A small-molecule ligand and the protein it binds are described below.
Small molecule (SMILES): O=c1ccn([C@@H]2O[C@H](CO[P](=O)(O)O[P](=O)(O)O[C@H]3O[C@H](CO)[C@@H](O)[C@H](O)[C@H]3O)[C@@H](O)[C@H]2O)c(=O)[nH]1

Binding-site contacts:
Ligand atom C3C contacts residue LEU330 of chain 1.A at 3.9 Å (hydrophobic).
Ligand atom O3C contacts residue LEU330 of chain 1.A at 3.4 Å.
Ligand atom C5 contacts residue ARG239 of chain 1.A at 3.9 Å.
Ligand atom O3' contacts residue ILE156 of chain 1.A at 3.3 Å.
Ligand atom O2B contacts residue GLY327 of chain 1.A at 3.5 Å.
Ligand atom C2C contacts residue GLU334 of chain 1.A at 3.2 Å.
Ligand atom C5C contacts residue THR331 of chain 1.A at 3.5 Å.
Ligand atom C5' contacts residue GLN96 of chain 1.A at 3.9 Å.
Ligand atom O2' contacts residue PHE328 of chain 1.A at 3.4 Å (h-bond).
Ligand atom O2 contacts residue LYS209 of chain 1.A at 3.3 Å (salt-bridge).
Ligand atom C6' contacts residue HIS92 of chain 1.A at 3.5 Å.
Ligand atom C4' contacts residue HIS155 of chain 1.A at 3.5 Å.
Ligand atom C5C contacts residue LEU330 of chain 1.A at 3.6 Å (hydrophobic).
Ligand atom O4' contacts residue HIS155 of chain 1.A at 2.7 Å (h-bond).
Ligand atom O4 contacts residue SER238 of chain 1.A at 3.5 Å.
Ligand atom O1B contacts residue LYS244 of chain 1.A at 3.4 Å (salt-bridge).
Ligand atom O3' contacts residue HIS155 of chain 1.A at 2.6 Å (h-bond).
Ligand atom O4 contacts residue ARG239 of chain 1.A at 3.6 Å.
Ligand atom C4 contacts residue VAL270 of chain 1.A at 3.4 Å (hydrophobic).
Ligand atom C4' contacts residue GLN96 of chain 1.A at 3.2 Å.
Ligand atom O4' contacts residue ILE156 of chain 1.A at 3.2 Å.
Ligand atom C3' contacts residue HIS155 of chain 1.A at 3.5 Å.
Ligand atom O2C contacts residue LYS209 of chain 1.A at 2.5 Å (salt-bridge).
Ligand atom C3C contacts residue GLU334 of chain 1.A at 3.0 Å.
Ligand atom O1A contacts residue THR331 of chain 1.A at 3.8 Å.
Ligand atom C6' contacts residue GLN96 of chain 1.A at 3.5 Å.
Ligand atom O4 contacts residue GLY269 of chain 1.A at 3.0 Å.
Ligand atom O1A contacts residue GLY329 of chain 1.A at 3.1 Å.
Ligand atom O2' contacts residue GLY327 of chain 1.A at 2.9 Å.
Ligand atom C2C contacts residue LYS209 of chain 1.A at 3.7 Å.
Ligand atom O4 contacts residue VAL270 of chain 1.A at 2.7 Å (h-bond).
Ligand atom C3C contacts residue THR331 of chain 1.A at 3.7 Å.
Ligand atom O4' contacts residue GLN96 of chain 1.A at 3.6 Å.
Ligand atom C4C contacts residue LEU330 of chain 1.A at 3.7 Å (hydrophobic).
Ligand atom N3 contacts residue VAL270 of chain 1.A at 3.4 Å (h-bond).
Ligand atom O2B contacts residue GLY329 of chain 1.A at 3.6 Å.
Ligand atom O2C contacts residue GLU334 of chain 1.A at 2.8 Å (salt-bridge).
Ligand atom O2B contacts residue PHE328 of chain 1.A at 3.5 Å (h-bond).
Ligand atom O1A contacts residue LEU330 of chain 1.A at 2.6 Å (h-bond).
Ligand atom O3C contacts residue GLU334 of chain 1.A at 2.4 Å (salt-bridge).

Sequence of chain 1.A:
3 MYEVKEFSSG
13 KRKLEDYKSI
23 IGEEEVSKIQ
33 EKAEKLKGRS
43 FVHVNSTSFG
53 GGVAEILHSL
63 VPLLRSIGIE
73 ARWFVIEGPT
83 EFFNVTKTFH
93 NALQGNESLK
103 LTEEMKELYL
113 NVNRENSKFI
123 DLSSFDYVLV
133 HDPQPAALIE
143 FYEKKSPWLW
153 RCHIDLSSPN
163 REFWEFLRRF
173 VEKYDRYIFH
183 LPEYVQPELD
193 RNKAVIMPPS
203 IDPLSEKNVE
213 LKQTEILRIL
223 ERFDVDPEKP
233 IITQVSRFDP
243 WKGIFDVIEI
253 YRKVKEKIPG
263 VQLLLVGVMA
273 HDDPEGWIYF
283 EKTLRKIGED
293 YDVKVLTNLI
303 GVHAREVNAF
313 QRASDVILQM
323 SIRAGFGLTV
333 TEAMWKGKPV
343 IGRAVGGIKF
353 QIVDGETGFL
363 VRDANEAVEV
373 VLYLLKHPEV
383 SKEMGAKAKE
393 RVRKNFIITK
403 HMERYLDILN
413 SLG